Sequence of chain 1.C:
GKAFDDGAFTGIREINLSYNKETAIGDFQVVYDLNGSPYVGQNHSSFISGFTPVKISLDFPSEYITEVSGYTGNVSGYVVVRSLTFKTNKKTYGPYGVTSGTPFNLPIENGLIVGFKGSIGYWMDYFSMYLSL

This protein binds this small molecule.
Small molecule (SMILES): CO[C@H]1O[C@H](CO)[C@H](O)[C@H](O)[C@H]1O

Binding-site contacts:
Ligand atom C5 contacts residue TYR78 of chain 1.C at 3.9 Å (hydrophobic).
Ligand atom C6 contacts residue ASP125 of chain 1.C at 3.5 Å.
Ligand atom C3 contacts residue GLY1 of chain 1.C at 3.9 Å.
Ligand atom C1 contacts residue TYR122 of chain 1.C at 3.6 Å (hydrophobic).
Ligand atom C4 contacts residue ASP125 of chain 1.C at 3.6 Å.
Ligand atom C4 contacts residue TYR78 of chain 1.C at 3.7 Å (hydrophobic).
Ligand atom C5 contacts residue ASP125 of chain 1.C at 4.2 Å.
Ligand atom O2 contacts residue GLY1 of chain 1.C at 4.5 Å.
Ligand atom C1 contacts residue GLY121 of chain 1.C at 4.3 Å.
Ligand atom O6 contacts residue GLY121 of chain 1.C at 3.6 Å.
Ligand atom O3 contacts residue TYR78 of chain 1.C at 4.5 Å.
Ligand atom C6 contacts residue TYR122 of chain 1.C at 3.6 Å (hydrophobic).
Ligand atom C2 contacts residue TYR122 of chain 1.C at 4.4 Å (hydrophobic).
Ligand atom C6 contacts residue VAL80 of chain 1.C at 4.0 Å (hydrophobic).
Ligand atom O3 contacts residue GLY1 of chain 1.C at 2.8 Å (h-bond).
Ligand atom C2 contacts residue GLY121 of chain 1.C at 4.2 Å.
Ligand atom C6 contacts residue TYR78 of chain 1.C at 4.1 Å (hydrophobic).
Ligand atom O6 contacts residue ASP125 of chain 1.C at 3.0 Å (salt-bridge).
Ligand atom C5 contacts residue TYR122 of chain 1.C at 3.8 Å (hydrophobic).
Ligand atom O6 contacts residue VAL80 of chain 1.C at 3.9 Å.
Ligand atom O4 contacts residue GLY1 of chain 1.C at 3.1 Å (h-bond).
Ligand atom O4 contacts residue ASP125 of chain 1.C at 2.9 Å (salt-bridge).
Ligand atom C7 contacts residue TYR122 of chain 1.C at 3.5 Å (hydrophobic).
Ligand atom O1 contacts residue TYR78 of chain 1.C at 3.6 Å (h-bond).
Ligand atom O1 contacts residue TYR122 of chain 1.C at 4.2 Å.
Ligand atom O2 contacts residue PHE47 of chain 1.C at 4.1 Å.
Ligand atom C6 contacts residue TRP123 of chain 1.C at 3.6 Å (hydrophobic).
Ligand atom O4 contacts residue GLY121 of chain 1.C at 3.6 Å.
Ligand atom O4 contacts residue TYR122 of chain 1.C at 4.2 Å.
Ligand atom O6 contacts residue TRP123 of chain 1.C at 3.0 Å (h-bond).
Ligand atom O6 contacts residue TYR122 of chain 1.C at 2.9 Å (h-bond).
Ligand atom O5 contacts residue TYR122 of chain 1.C at 2.8 Å (h-bond).
Ligand atom C2 contacts residue GLY1 of chain 1.C at 4.0 Å.
Ligand atom C7 contacts residue TYR78 of chain 1.C at 3.9 Å (hydrophobic).
Ligand atom C2 contacts residue PHE47 of chain 1.C at 4.3 Å (hydrophobic).
Ligand atom O5 contacts residue GLY121 of chain 1.C at 3.8 Å.
Ligand atom C4 contacts residue GLY1 of chain 1.C at 4.0 Å.
Ligand atom C3 contacts residue TYR78 of chain 1.C at 3.7 Å (hydrophobic).